A small-molecule ligand and the protein it binds are described below.
Small molecule (SMILES): CC(=O)N[C@@H]1[C@@H](O)[C@H](O)[C@@H](CO)O[C@H]1O

Sequence of chain 1.E:
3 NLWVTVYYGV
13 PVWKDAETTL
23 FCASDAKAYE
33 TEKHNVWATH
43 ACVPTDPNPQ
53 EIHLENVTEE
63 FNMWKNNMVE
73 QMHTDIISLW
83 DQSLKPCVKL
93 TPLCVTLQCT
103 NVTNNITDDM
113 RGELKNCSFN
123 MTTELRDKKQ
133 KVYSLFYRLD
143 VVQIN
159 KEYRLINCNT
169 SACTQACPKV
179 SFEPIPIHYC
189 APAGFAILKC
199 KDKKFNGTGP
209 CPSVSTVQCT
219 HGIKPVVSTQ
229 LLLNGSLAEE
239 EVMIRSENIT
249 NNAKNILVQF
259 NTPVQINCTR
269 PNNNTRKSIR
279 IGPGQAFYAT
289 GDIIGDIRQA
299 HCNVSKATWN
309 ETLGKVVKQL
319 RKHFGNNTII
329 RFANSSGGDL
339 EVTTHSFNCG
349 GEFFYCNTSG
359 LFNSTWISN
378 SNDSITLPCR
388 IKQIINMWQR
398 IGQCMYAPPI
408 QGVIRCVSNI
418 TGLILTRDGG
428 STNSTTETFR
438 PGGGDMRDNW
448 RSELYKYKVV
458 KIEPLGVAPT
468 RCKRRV

Binding-site contacts:
Ligand atom N2 contacts residue ASN324 of chain 1.E at 2.9 Å (h-bond).
Ligand atom O5 contacts residue ASN324 of chain 1.E at 2.4 Å (h-bond).
Ligand atom C7 contacts residue ASN324 of chain 1.E at 3.3 Å.
Ligand atom C8 contacts residue ASN324 of chain 1.E at 4.4 Å.
Ligand atom C4 contacts residue ASN324 of chain 1.E at 4.2 Å.
Ligand atom C2 contacts residue ASN324 of chain 1.E at 2.5 Å.
Ligand atom C1 contacts residue ASN324 of chain 1.E at 1.4 Å.
Ligand atom C3 contacts residue ASN324 of chain 1.E at 3.8 Å.
Ligand atom C5 contacts residue ASN324 of chain 1.E at 3.7 Å.
Ligand atom O7 contacts residue ASN324 of chain 1.E at 3.3 Å (h-bond).